Sequence of chain 1.D:
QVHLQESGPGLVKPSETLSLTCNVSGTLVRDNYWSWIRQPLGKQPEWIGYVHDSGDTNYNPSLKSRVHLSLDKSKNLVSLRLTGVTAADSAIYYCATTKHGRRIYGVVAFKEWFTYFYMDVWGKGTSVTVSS

Sequence of chain 1.B:
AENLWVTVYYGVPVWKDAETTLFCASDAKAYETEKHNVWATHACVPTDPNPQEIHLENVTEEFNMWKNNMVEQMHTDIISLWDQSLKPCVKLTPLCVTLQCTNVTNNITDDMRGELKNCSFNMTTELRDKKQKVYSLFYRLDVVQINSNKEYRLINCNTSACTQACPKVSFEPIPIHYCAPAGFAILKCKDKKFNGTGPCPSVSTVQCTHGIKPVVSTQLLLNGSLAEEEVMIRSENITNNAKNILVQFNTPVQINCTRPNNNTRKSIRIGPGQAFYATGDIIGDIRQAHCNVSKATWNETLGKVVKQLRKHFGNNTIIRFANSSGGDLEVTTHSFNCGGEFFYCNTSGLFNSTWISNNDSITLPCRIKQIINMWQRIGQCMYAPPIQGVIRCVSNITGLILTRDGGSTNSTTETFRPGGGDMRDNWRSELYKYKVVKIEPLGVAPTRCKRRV

Binding-site contacts:
Ligand atom O6 contacts residue ILE108 of chain 1.B at 3.4 Å (h-bond).
Ligand atom C5 contacts residue THR109 of chain 1.B at 3.7 Å.
Ligand atom N2 contacts residue ASN107 of chain 1.B at 2.8 Å (h-bond).
Ligand atom C8 contacts residue PHE114 of chain 1.D at 4.3 Å (hydrophobic).
Ligand atom C8 contacts residue ARG92 of chain 1.C at 4.1 Å.
Ligand atom O6 contacts residue THR109 of chain 1.B at 1.9 Å.
Ligand atom O7 contacts residue ASN107 of chain 1.B at 2.9 Å (h-bond).
Ligand atom C4 contacts residue ASN107 of chain 1.B at 4.4 Å.
Ligand atom O6 contacts residue THR115 of chain 1.D at 2.6 Å (h-bond).
Ligand atom C8 contacts residue ASP89 of chain 1.C at 3.4 Å.
Ligand atom C1 contacts residue ASN107 of chain 1.B at 1.6 Å.
Ligand atom O7 contacts residue ASP89 of chain 1.C at 4.2 Å.
Ligand atom C4 contacts residue TYR50 of chain 1.D at 4.4 Å (hydrophobic).
Ligand atom C7 contacts residue PHE114 of chain 1.D at 4.2 Å (hydrophobic).
Ligand atom C6 contacts residue THR115 of chain 1.D at 3.3 Å.
Ligand atom N2 contacts residue THR94 of chain 1.C at 3.4 Å (h-bond).
Ligand atom C3 contacts residue ASN107 of chain 1.B at 3.9 Å.
Ligand atom C8 contacts residue THR94 of chain 1.C at 4.3 Å.
Ligand atom C7 contacts residue ASN107 of chain 1.B at 3.0 Å.
Ligand atom C8 contacts residue ASN107 of chain 1.B at 4.2 Å.
Ligand atom C7 contacts residue THR94 of chain 1.C at 4.3 Å.
Ligand atom C5 contacts residue ASN107 of chain 1.B at 3.9 Å.
Ligand atom C7 contacts residue ASP89 of chain 1.C at 4.2 Å.
Ligand atom O5 contacts residue THR109 of chain 1.B at 3.8 Å.
Ligand atom C6 contacts residue THR109 of chain 1.B at 2.5 Å.
Ligand atom C2 contacts residue ASN107 of chain 1.B at 2.5 Å.
Ligand atom O6 contacts residue ASN107 of chain 1.B at 4.3 Å.
Ligand atom O4 contacts residue GLY55 of chain 1.D at 4.5 Å.
Ligand atom C7 contacts residue ASN58 of chain 1.D at 4.2 Å.
Ligand atom O6 contacts residue ARG102 of chain 1.D at 4.4 Å.
Ligand atom C2 contacts residue THR94 of chain 1.C at 4.1 Å.
Ligand atom O5 contacts residue ASN107 of chain 1.B at 2.6 Å (h-bond).
Ligand atom O7 contacts residue PHE114 of chain 1.D at 3.4 Å.
Ligand atom C3 contacts residue THR94 of chain 1.C at 3.8 Å.
Ligand atom C8 contacts residue TRP88 of chain 1.C at 4.0 Å (hydrophobic).
Ligand atom O7 contacts residue ASN58 of chain 1.D at 3.5 Å (h-bond).
Ligand atom O2 contacts residue ASP56 of chain 1.D at 3.9 Å.
Ligand atom O3 contacts residue THR94 of chain 1.C at 4.2 Å.

This protein binds this small molecule.
Small molecule (SMILES): CC(=O)N[C@H]1[C@H](O[C@H]2[C@H](O)[C@@H](NC(C)=O)CO[C@@H]2CO)O[C@H](CO)[C@@H](O[C@@H]2O[C@H](CO)[C@@H](O)[C@H](O[C@H]3O[C@H](CO)[C@@H](O)[C@H](O)[C@@H]3O)[C@@H]2O)[C@@H]1O

Sequence of chain 1.C:
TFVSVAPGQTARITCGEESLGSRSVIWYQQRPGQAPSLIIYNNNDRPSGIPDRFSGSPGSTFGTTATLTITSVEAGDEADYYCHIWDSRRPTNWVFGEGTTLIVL